Binding-site contacts:
Ligand atom N2 contacts residue LEU106 of chain 9.A at 3.8 Å.
Ligand atom C2C contacts residue MET221 of chain 9.A at 3.8 Å (hydrophobic).
Ligand atom C5B contacts residue TYR128 of chain 9.A at 4.0 Å (hydrophobic).
Ligand atom C3C contacts residue TYR128 of chain 9.A at 3.4 Å (hydrophobic).
Ligand atom O1B contacts residue TYR128 of chain 9.A at 3.4 Å (h-bond).
Ligand atom C6B contacts residue ILE104 of chain 9.A at 3.6 Å (hydrophobic).
Ligand atom C4B contacts residue TYR152 of chain 9.A at 3.8 Å (hydrophobic).
Ligand atom C5A contacts residue ALA150 of chain 9.A at 3.6 Å (hydrophobic).
Ligand atom O1B contacts residue ILE104 of chain 9.A at 3.9 Å.
Ligand atom N3A contacts residue TYR152 of chain 9.A at 3.5 Å.
Ligand atom C3B contacts residue VAL188 of chain 9.A at 3.8 Å (hydrophobic).
Ligand atom O1 contacts residue LEU106 of chain 9.A at 3.8 Å.
Ligand atom N3A contacts residue ALA24 of chain 9.C at 3.8 Å.
Ligand atom C4C contacts residue VAL191 of chain 9.A at 3.0 Å (hydrophobic).
Ligand atom C4C contacts residue VAL188 of chain 9.A at 3.7 Å (hydrophobic).
Ligand atom C1C contacts residue TYR128 of chain 9.A at 3.7 Å (hydrophobic).
Ligand atom C3B contacts residue TYR152 of chain 9.A at 3.7 Å (hydrophobic).
Ligand atom C5C contacts residue VAL191 of chain 9.A at 3.8 Å (hydrophobic).
Ligand atom C5A contacts residue VAL176 of chain 9.A at 3.6 Å (hydrophobic).
Ligand atom C6B contacts residue TYR128 of chain 9.A at 3.3 Å (hydrophobic).
Ligand atom O1A contacts residue PHE186 of chain 9.A at 3.0 Å.
Ligand atom C4 contacts residue TYR197 of chain 9.A at 3.8 Å (hydrophobic).
Ligand atom C5B contacts residue PHE186 of chain 9.A at 3.9 Å (hydrophobic).
Ligand atom C5 contacts residue LEU106 of chain 9.A at 3.8 Å (hydrophobic).
Ligand atom C5A contacts residue PHE186 of chain 9.A at 3.5 Å (hydrophobic).
Ligand atom O1 contacts residue MET221 of chain 9.A at 3.8 Å.
Ligand atom C1B contacts residue VAL188 of chain 9.A at 3.8 Å (hydrophobic).
Ligand atom C4B contacts residue PHE186 of chain 9.A at 3.6 Å (hydrophobic).
Ligand atom C4A contacts residue PRO174 of chain 9.A at 3.1 Å (hydrophobic).
Ligand atom N3A contacts residue PRO174 of chain 9.A at 3.7 Å.
Ligand atom C1B contacts residue TYR128 of chain 9.A at 3.6 Å (hydrophobic).
Ligand atom C1B contacts residue ILE104 of chain 9.A at 4.0 Å (hydrophobic).
Ligand atom C1C contacts residue LEU106 of chain 9.A at 3.8 Å (hydrophobic).
Ligand atom C4 contacts residue LEU106 of chain 9.A at 3.9 Å (hydrophobic).
Ligand atom C5B contacts residue MET224 of chain 9.A at 3.9 Å (hydrophobic).
Ligand atom C2B contacts residue VAL188 of chain 9.A at 3.5 Å (hydrophobic).
Ligand atom C2C contacts residue TYR197 of chain 9.A at 3.7 Å (hydrophobic).
Ligand atom C2A contacts residue PHE186 of chain 9.A at 3.3 Å (hydrophobic).
Ligand atom C2A contacts residue TYR152 of chain 9.A at 3.6 Å (hydrophobic).
Ligand atom N3A contacts residue PHE186 of chain 9.A at 4.0 Å.

Sequence of chain 9.A:
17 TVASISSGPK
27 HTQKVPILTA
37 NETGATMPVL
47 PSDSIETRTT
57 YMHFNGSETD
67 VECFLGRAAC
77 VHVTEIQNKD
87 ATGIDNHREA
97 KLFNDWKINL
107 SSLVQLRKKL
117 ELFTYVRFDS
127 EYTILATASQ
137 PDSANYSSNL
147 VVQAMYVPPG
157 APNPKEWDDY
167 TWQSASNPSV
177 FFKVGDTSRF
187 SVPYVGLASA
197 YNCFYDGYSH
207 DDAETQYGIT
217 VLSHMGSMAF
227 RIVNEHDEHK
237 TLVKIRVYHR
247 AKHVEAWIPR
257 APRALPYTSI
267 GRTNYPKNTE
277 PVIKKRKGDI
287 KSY

Sequence of chain 9.C:
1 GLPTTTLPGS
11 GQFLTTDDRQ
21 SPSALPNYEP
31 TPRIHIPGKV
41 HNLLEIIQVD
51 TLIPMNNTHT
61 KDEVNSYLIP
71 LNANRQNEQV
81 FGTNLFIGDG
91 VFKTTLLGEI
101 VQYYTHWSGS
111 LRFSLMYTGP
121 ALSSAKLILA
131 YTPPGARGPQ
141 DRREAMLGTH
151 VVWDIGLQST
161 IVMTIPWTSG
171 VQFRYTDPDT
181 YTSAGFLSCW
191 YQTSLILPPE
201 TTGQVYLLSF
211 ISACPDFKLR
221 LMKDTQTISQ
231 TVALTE

The protein below binds the small molecule below.
Small molecule (SMILES): Cc1cc(CCCCCOc2ccc(C3=NCCO3)cc2)on1